Binding-site contacts:
Ligand atom CB contacts residue CYS113 of chain 2.D at 3.9 Å (hydrophobic).
Ligand atom OE2 contacts residue SER67 of chain 2.D at 2.8 Å (h-bond).
Ligand atom C contacts residue GLY182 of chain 2.D at 3.5 Å.
Ligand atom C contacts residue GLN183 of chain 2.D at 3.6 Å.
Ligand atom N contacts residue PRO68 of chain 2.D at 3.1 Å (h-bond).
Ligand atom CD contacts residue ILE180 of chain 2.D at 3.9 Å (hydrophobic).
Ligand atom OE1 contacts residue CYS113 of chain 2.D at 3.6 Å.
Ligand atom N contacts residue ASN70 of chain 2.D at 2.9 Å (h-bond).
Ligand atom OE1 contacts residue ILE180 of chain 2.D at 3.6 Å (h-bond).
Ligand atom O contacts residue HIS181 of chain 2.D at 3.8 Å.
Ligand atom CA contacts residue GLN117 of chain 2.D at 3.7 Å.
Ligand atom OXT contacts residue GLN117 of chain 2.D at 3.0 Å (h-bond).
Ligand atom CD contacts residue CYS113 of chain 2.D at 3.1 Å (hydrophobic).
Ligand atom CB contacts residue SER67 of chain 2.D at 3.2 Å.
Ligand atom OXT contacts residue GLY182 of chain 2.D at 3.3 Å (h-bond).
Ligand atom CA contacts residue SER69 of chain 2.D at 3.6 Å.
Ligand atom CB contacts residue GLN117 of chain 2.D at 3.7 Å.
Ligand atom OE2 contacts residue ARG114 of chain 2.D at 3.1 Å (salt-bridge).
Ligand atom O contacts residue GLN183 of chain 2.D at 3.6 Å (h-bond).
Ligand atom CA contacts residue SER67 of chain 2.D at 3.8 Å.
Ligand atom CG contacts residue CYS113 of chain 2.D at 3.4 Å (hydrophobic).
Ligand atom N contacts residue SER67 of chain 2.D at 3.2 Å (h-bond).
Ligand atom OE1 contacts residue SER67 of chain 2.D at 3.4 Å (h-bond).
Ligand atom OE2 contacts residue GLY66 of chain 2.D at 3.3 Å.
Ligand atom CG contacts residue ILE180 of chain 2.D at 3.6 Å (hydrophobic).
Ligand atom O contacts residue GLY182 of chain 2.D at 2.9 Å (h-bond).
Ligand atom N contacts residue SER69 of chain 2.D at 2.8 Å (h-bond).
Ligand atom OXT contacts residue GLN183 of chain 2.D at 3.0 Å (h-bond).
Ligand atom C contacts residue GLN117 of chain 2.D at 4.0 Å.
Ligand atom CD contacts residue SER67 of chain 2.D at 2.9 Å.
Ligand atom O contacts residue ASN70 of chain 2.D at 3.6 Å (h-bond).
Ligand atom CD contacts residue ARG114 of chain 2.D at 4.1 Å.
Ligand atom C contacts residue HIS181 of chain 2.D at 4.0 Å.
Ligand atom OE2 contacts residue CYS113 of chain 2.D at 3.0 Å (h-bond).
Ligand atom CA contacts residue ASN70 of chain 2.D at 3.2 Å.
Ligand atom CB contacts residue ARG114 of chain 2.D at 3.8 Å.
Ligand atom OXT contacts residue HIS181 of chain 2.D at 3.4 Å.
Ligand atom CB contacts residue SER69 of chain 2.D at 4.1 Å.
Ligand atom C contacts residue ASN70 of chain 2.D at 3.5 Å.
Ligand atom CG contacts residue SER67 of chain 2.D at 3.1 Å.

This protein binds this small molecule.
Small molecule (SMILES): N[C@@H](CCC(=O)O)C(=O)O

Sequence of chain 2.D:
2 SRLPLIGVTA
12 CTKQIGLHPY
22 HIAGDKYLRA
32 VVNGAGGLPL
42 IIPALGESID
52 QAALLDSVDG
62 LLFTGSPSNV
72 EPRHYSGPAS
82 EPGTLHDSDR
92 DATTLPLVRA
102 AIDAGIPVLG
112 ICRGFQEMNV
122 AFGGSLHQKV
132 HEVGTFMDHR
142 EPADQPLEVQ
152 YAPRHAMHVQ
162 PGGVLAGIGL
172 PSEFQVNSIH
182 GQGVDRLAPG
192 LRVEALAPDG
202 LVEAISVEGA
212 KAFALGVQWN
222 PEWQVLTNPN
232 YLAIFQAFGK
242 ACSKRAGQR